Sequence of chain 1.D:
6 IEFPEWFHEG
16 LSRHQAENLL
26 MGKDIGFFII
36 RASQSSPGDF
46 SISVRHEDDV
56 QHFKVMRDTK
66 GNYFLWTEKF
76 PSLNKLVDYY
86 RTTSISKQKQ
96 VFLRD

Binding-site contacts:
Ligand atom O contacts residue ARG18 of chain 1.D at 3.0 Å (salt-bridge).
Ligand atom CG2 contacts residue GLN56 of chain 1.D at 3.5 Å.
Ligand atom O3P contacts residue ARG36 of chain 1.D at 2.9 Å (salt-bridge).
Ligand atom CE1 contacts residue SER46 of chain 1.D at 3.5 Å.
Ligand atom OD1 contacts residue ARG18 of chain 1.D at 3.2 Å (salt-bridge).
Ligand atom CD1 contacts residue HIS57 of chain 1.D at 3.6 Å.
Ligand atom O contacts residue TRP71 of chain 1.D at 3.6 Å.
Ligand atom N contacts residue ARG18 of chain 1.D at 3.5 Å (salt-bridge).
Ligand atom O3P contacts residue SER46 of chain 1.D at 2.7 Å (h-bond).
Ligand atom CD1 contacts residue PHE58 of chain 1.D at 3.8 Å (hydrophobic).
Ligand atom N contacts residue HIS57 of chain 1.D at 2.9 Å (h-bond).
Ligand atom O3P contacts residue SER38 of chain 1.D at 2.7 Å (h-bond).
Ligand atom CA contacts residue HIS57 of chain 1.D at 3.2 Å.
Ligand atom O1P contacts residue SER40 of chain 1.D at 2.5 Å (h-bond).
Ligand atom ND2 contacts residue LEU70 of chain 1.D at 2.8 Å (h-bond).
Ligand atom P contacts residue SER40 of chain 1.D at 3.6 Å.
Ligand atom O2P contacts residue ARG18 of chain 1.D at 2.8 Å (salt-bridge).
Ligand atom O2P contacts residue ARG36 of chain 1.D at 2.8 Å (salt-bridge).
Ligand atom C contacts residue HIS57 of chain 1.D at 3.5 Å.
Ligand atom CD1 contacts residue LYS59 of chain 1.D at 3.7 Å.
Ligand atom CG2 contacts residue HIS57 of chain 1.D at 3.6 Å.
Ligand atom CG contacts residue ARG18 of chain 1.D at 3.3 Å.
Ligand atom CG contacts residue LEU70 of chain 1.D at 3.6 Å (hydrophobic).
Ligand atom CB contacts residue LEU70 of chain 1.D at 3.4 Å (hydrophobic).
Ligand atom P contacts residue ARG36 of chain 1.D at 3.7 Å.
Ligand atom CZ contacts residue ARG18 of chain 1.D at 3.8 Å.
Ligand atom OD1 contacts residue LYS59 of chain 1.D at 2.8 Å (salt-bridge).
Ligand atom ND2 contacts residue LYS59 of chain 1.D at 2.8 Å (salt-bridge).
Ligand atom OD2 contacts residue ARG18 of chain 1.D at 3.6 Å.
Ligand atom OD1 contacts residue PHE58 of chain 1.D at 3.3 Å.
Ligand atom CB contacts residue HIS57 of chain 1.D at 3.6 Å.
Ligand atom P contacts residue SER38 of chain 1.D at 3.7 Å.
Ligand atom CG contacts residue LYS59 of chain 1.D at 3.6 Å.
Ligand atom CA contacts residue TRP71 of chain 1.D at 3.6 Å (hydrophobic).
Ligand atom P contacts residue SER46 of chain 1.D at 3.6 Å.
Ligand atom OH contacts residue SER40 of chain 1.D at 3.4 Å (h-bond).
Ligand atom CB contacts residue ARG18 of chain 1.D at 3.6 Å.
Ligand atom CB contacts residue TRP71 of chain 1.D at 3.7 Å (hydrophobic).
Ligand atom O1P contacts residue SER38 of chain 1.D at 3.7 Å.
Ligand atom CB contacts residue PHE58 of chain 1.D at 3.7 Å (hydrophobic).

A protein and the small-molecule ligand that binds it are described below.
Small molecule (SMILES): CC(=O)N[C@@H](CC(=O)O)C(=O)N[C@@H](CC(=O)O)C(=O)N[C@@H](Cc1ccc(OP(=O)(O)O)cc1)C(=O)N[C@H](C(=O)N[C@@H](CC(N)=O)C(=O)N[C@H](C(=O)O)C(C)C)C(C)C